This protein binds this small molecule.
Small molecule (SMILES): O=P(O)(O)OC[C@@H](O)[C@@H](O)c1cnc[nH]1

Sequence of chain 1.A:
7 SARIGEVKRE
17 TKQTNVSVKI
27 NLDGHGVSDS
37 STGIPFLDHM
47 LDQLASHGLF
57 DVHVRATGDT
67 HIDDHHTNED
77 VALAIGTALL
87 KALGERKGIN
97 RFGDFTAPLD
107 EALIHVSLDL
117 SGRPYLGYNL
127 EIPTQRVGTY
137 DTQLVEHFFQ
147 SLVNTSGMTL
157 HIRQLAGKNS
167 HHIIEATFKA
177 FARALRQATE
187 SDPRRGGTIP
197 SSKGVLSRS

Sequence of chain 23.A:
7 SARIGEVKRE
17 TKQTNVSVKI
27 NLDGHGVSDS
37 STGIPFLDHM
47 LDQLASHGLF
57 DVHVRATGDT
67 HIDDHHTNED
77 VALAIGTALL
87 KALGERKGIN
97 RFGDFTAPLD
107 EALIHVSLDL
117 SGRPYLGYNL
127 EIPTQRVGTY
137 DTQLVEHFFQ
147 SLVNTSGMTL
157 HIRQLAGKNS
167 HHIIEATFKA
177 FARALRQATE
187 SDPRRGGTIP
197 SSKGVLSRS

Sequence of chain 13.A:
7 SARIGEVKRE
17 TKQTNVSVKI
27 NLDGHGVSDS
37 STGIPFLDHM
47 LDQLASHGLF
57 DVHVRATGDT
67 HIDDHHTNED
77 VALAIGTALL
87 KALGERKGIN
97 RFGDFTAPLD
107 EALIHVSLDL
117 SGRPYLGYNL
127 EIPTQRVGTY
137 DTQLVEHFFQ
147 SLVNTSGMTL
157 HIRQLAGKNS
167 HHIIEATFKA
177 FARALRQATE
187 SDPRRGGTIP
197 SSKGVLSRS

Binding-site contacts:
Ligand atom O3 contacts residue ARG119 of chain 13.A at 3.8 Å.
Ligand atom P contacts residue SER197 of chain 13.A at 3.7 Å.
Ligand atom C5 contacts residue MN1 of chain 1.C at 3.0 Å.
Ligand atom N2 contacts residue HIS167 of chain 23.A at 3.6 Å.
Ligand atom N1 contacts residue HIS71 of chain 1.A at 3.0 Å (h-bond).
Ligand atom O2 contacts residue HIS45 of chain 23.A at 3.4 Å (h-bond).
Ligand atom OP5 contacts residue LYS175 of chain 23.A at 2.6 Å (salt-bridge).
Ligand atom C1 contacts residue GLU171 of chain 23.A at 3.8 Å.
Ligand atom C1 contacts residue SER198 of chain 13.A at 3.4 Å.
Ligand atom O2 contacts residue GLU171 of chain 23.A at 2.5 Å (salt-bridge).
Ligand atom OP6 contacts residue SER197 of chain 13.A at 2.7 Å (h-bond).
Ligand atom OP5 contacts residue ARG119 of chain 13.A at 3.0 Å (salt-bridge).
Ligand atom C2 contacts residue GLU171 of chain 23.A at 3.5 Å.
Ligand atom C6 contacts residue HIS167 of chain 23.A at 3.4 Å.
Ligand atom OP6 contacts residue ARG97 of chain 13.A at 2.8 Å (salt-bridge).
Ligand atom N1 contacts residue MN1 of chain 1.C at 2.2 Å.
Ligand atom C6 contacts residue HIS71 of chain 1.A at 3.3 Å.
Ligand atom N1 contacts residue GLU75 of chain 1.A at 3.2 Å (salt-bridge).
Ligand atom OP5 contacts residue ARG97 of chain 13.A at 2.7 Å (salt-bridge).
Ligand atom O2 contacts residue MN1 of chain 1.B at 2.3 Å.
Ligand atom N2 contacts residue GLU171 of chain 23.A at 3.2 Å (salt-bridge).
Ligand atom C6 contacts residue HIS72 of chain 1.A at 3.7 Å.
Ligand atom OP4 contacts residue SER197 of chain 13.A at 3.8 Å.
Ligand atom P contacts residue LYS175 of chain 23.A at 3.6 Å.
Ligand atom P contacts residue ARG97 of chain 13.A at 3.6 Å.
Ligand atom OP1 contacts residue GLU171 of chain 23.A at 3.2 Å (salt-bridge).
Ligand atom N2 contacts residue HIS72 of chain 1.A at 3.2 Å (h-bond).
Ligand atom OP1 contacts residue LYS175 of chain 23.A at 3.4 Å (salt-bridge).
Ligand atom O2 contacts residue HIS72 of chain 1.A at 3.5 Å (h-bond).
Ligand atom C6 contacts residue MN1 of chain 1.B at 3.0 Å.
Ligand atom C2 contacts residue MN1 of chain 1.B at 3.4 Å.
Ligand atom C4 contacts residue MN1 of chain 1.B at 3.3 Å.
Ligand atom O3 contacts residue LYS199 of chain 13.A at 3.6 Å.
Ligand atom C6 contacts residue GLU171 of chain 23.A at 3.8 Å.
Ligand atom C5 contacts residue GLU75 of chain 1.A at 3.2 Å.
Ligand atom OP4 contacts residue LYS199 of chain 13.A at 2.7 Å (salt-bridge).
Ligand atom C6 contacts residue MN1 of chain 1.C at 3.3 Å.
Ligand atom OP4 contacts residue ARG119 of chain 13.A at 3.1 Å (salt-bridge).
Ligand atom N2 contacts residue MN1 of chain 1.B at 2.3 Å.
Ligand atom N1 contacts residue HIS168 of chain 23.A at 3.5 Å (h-bond).